Binding-site contacts:
Ligand atom C contacts residue LYS82 of chain 1.B at 3.8 Å.
Ligand atom N contacts residue GLY91 of chain 1.B at 3.2 Å (h-bond).
Ligand atom C contacts residue GLU104 of chain 1.B at 3.9 Å.
Ligand atom C contacts residue GLN93 of chain 1.B at 3.8 Å.
Ligand atom CA contacts residue GLY91 of chain 1.B at 3.5 Å.
Ligand atom C contacts residue TRP108 of chain 1.B at 4.0 Å (hydrophobic).
Ligand atom CG contacts residue TRP108 of chain 1.B at 3.7 Å (hydrophobic).
Ligand atom CG2 contacts residue GLN93 of chain 1.B at 3.9 Å.
Ligand atom CA contacts residue GLN93 of chain 1.B at 3.5 Å.
Ligand atom CB contacts residue GLU104 of chain 1.B at 3.8 Å.
Ligand atom CD contacts residue TRP108 of chain 1.B at 3.6 Å (hydrophobic).
Ligand atom CD1 contacts residue ARG84 of chain 1.B at 3.7 Å.
Ligand atom N contacts residue GLN93 of chain 1.B at 3.0 Å (h-bond).
Ligand atom CG2 contacts residue GLY91 of chain 1.B at 3.9 Å.
Ligand atom O contacts residue TRP108 of chain 1.B at 3.1 Å (h-bond).
Ligand atom C contacts residue GLY91 of chain 1.B at 3.8 Å.
Ligand atom O contacts residue LYS82 of chain 1.B at 3.1 Å.
Ligand atom N contacts residue GLU104 of chain 1.B at 3.0 Å (salt-bridge).
Ligand atom N contacts residue ASP99 of chain 1.B at 2.7 Å (salt-bridge).
Ligand atom N contacts residue LEU92 of chain 1.B at 3.9 Å.
Ligand atom CB contacts residue GLN93 of chain 1.B at 3.4 Å.
Ligand atom CB contacts residue ASP99 of chain 1.B at 3.8 Å.
Ligand atom CA contacts residue SER94 of chain 1.B at 3.7 Å.
Ligand atom CD1 contacts residue LYS82 of chain 1.B at 3.7 Å.
Ligand atom O contacts residue GLN93 of chain 1.B at 3.3 Å (h-bond).
Ligand atom CA contacts residue GLN93 of chain 1.B at 3.5 Å.
Ligand atom C contacts residue LEU92 of chain 1.B at 3.7 Å (hydrophobic).
Ligand atom O contacts residue LEU92 of chain 1.B at 3.3 Å.
Ligand atom CA contacts residue ASP99 of chain 1.B at 3.6 Å.
Ligand atom O contacts residue GLN93 of chain 1.B at 2.9 Å (h-bond).
Ligand atom CB contacts residue GLY91 of chain 1.B at 3.8 Å.
Ligand atom O contacts residue GLU104 of chain 1.B at 3.4 Å (salt-bridge).
Ligand atom O contacts residue GLN93 of chain 1.B at 3.8 Å.
Ligand atom N contacts residue GLN93 of chain 1.B at 3.0 Å (h-bond).
Ligand atom C contacts residue GLN93 of chain 1.B at 3.7 Å.
Ligand atom CA contacts residue GLU104 of chain 1.B at 3.7 Å.
Ligand atom CB contacts residue LYS82 of chain 1.B at 3.9 Å.
Ligand atom CG2 contacts residue ARG84 of chain 1.B at 3.4 Å.
Ligand atom CG1 contacts residue LYS82 of chain 1.B at 3.8 Å.
Ligand atom CB contacts residue TRP95 of chain 1.B at 3.7 Å (hydrophobic).

A small-molecule ligand and the protein it binds are described below.
Small molecule (SMILES): CC[C@H](C)[C@H](NC(=O)[C@@H]1CCCN1C(=O)[C@@H](NC(=O)[C@H](C)N)C(C)C)C(=O)N[C@@H](C)C(=O)N[C@H](C=O)CCC(N)=O

Sequence of chain 1.B:
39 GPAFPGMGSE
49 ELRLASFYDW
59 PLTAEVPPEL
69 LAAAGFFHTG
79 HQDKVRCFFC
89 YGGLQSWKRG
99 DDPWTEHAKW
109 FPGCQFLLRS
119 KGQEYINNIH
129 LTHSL